A small-molecule ligand and the protein it binds are described below.
Small molecule (SMILES): O=C(O)COP(=O)(O)O

Sequence of chain 1.A:
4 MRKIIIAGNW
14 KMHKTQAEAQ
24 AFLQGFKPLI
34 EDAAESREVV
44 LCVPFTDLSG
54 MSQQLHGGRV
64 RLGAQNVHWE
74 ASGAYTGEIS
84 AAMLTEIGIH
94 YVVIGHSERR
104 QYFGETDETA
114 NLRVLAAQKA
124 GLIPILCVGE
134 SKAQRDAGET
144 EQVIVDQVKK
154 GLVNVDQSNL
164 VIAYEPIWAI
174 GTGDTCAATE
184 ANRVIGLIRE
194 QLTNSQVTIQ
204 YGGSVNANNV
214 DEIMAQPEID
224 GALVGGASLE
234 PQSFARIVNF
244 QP

Binding-site contacts:
Ligand atom C1 contacts residue HIS99 of chain 1.A at 3.4 Å.
Ligand atom O1 contacts residue LYS14 of chain 1.A at 3.9 Å.
Ligand atom C2 contacts residue LEU226 of chain 1.A at 4.0 Å (hydrophobic).
Ligand atom O3P contacts residue SER207 of chain 1.A at 2.7 Å (h-bond).
Ligand atom O4P contacts residue GLY229 of chain 1.A at 2.9 Å (h-bond).
Ligand atom O1 contacts residue HIS99 of chain 1.A at 3.1 Å (h-bond).
Ligand atom P contacts residue GLY229 of chain 1.A at 3.8 Å.
Ligand atom P contacts residue GLY228 of chain 1.A at 3.6 Å.
Ligand atom O1 contacts residue GLU168 of chain 1.A at 2.8 Å (salt-bridge).
Ligand atom O1 contacts residue ASN12 of chain 1.A at 3.3 Å (h-bond).
Ligand atom O2 contacts residue ILE173 of chain 1.A at 3.2 Å.
Ligand atom O2 contacts residue LYS14 of chain 1.A at 2.8 Å (salt-bridge).
Ligand atom O1P contacts residue ILE173 of chain 1.A at 4.0 Å.
Ligand atom C1 contacts residue LYS14 of chain 1.A at 3.5 Å.
Ligand atom O2P contacts residue VAL227 of chain 1.A at 3.9 Å.
Ligand atom C2 contacts residue LYS14 of chain 1.A at 4.0 Å.
Ligand atom O2P contacts residue GLY229 of chain 1.A at 3.7 Å.
Ligand atom O4P contacts residue GLY174 of chain 1.A at 3.8 Å.
Ligand atom P contacts residue SER207 of chain 1.A at 3.7 Å.
Ligand atom O2P contacts residue SER207 of chain 1.A at 3.4 Å (h-bond).
Ligand atom O1P contacts residue LYS14 of chain 1.A at 3.2 Å (salt-bridge).
Ligand atom O3P contacts residue ALA172 of chain 1.A at 3.6 Å.
Ligand atom O3P contacts residue GLY206 of chain 1.A at 3.6 Å.
Ligand atom C2 contacts residue GLY206 of chain 1.A at 4.3 Å.
Ligand atom O1 contacts residue LEU226 of chain 1.A at 3.8 Å.
Ligand atom O2P contacts residue GLY228 of chain 1.A at 2.7 Å (h-bond).
Ligand atom C2 contacts residue VAL227 of chain 1.A at 4.3 Å (hydrophobic).
Ligand atom C1 contacts residue ASN12 of chain 1.A at 4.1 Å.
Ligand atom C1 contacts residue ILE173 of chain 1.A at 4.2 Å (hydrophobic).
Ligand atom O2 contacts residue GLU168 of chain 1.A at 3.7 Å.
Ligand atom C2 contacts residue GLY228 of chain 1.A at 3.4 Å.
Ligand atom O3P contacts residue GLY174 of chain 1.A at 2.8 Å (h-bond).
Ligand atom C2 contacts residue GLU168 of chain 1.A at 3.5 Å.
Ligand atom O2P contacts residue VAL208 of chain 1.A at 4.1 Å.
Ligand atom O3P contacts residue ILE173 of chain 1.A at 3.5 Å.
Ligand atom O1P contacts residue GLY228 of chain 1.A at 3.4 Å.
Ligand atom O2 contacts residue HIS99 of chain 1.A at 2.8 Å (h-bond).
Ligand atom P contacts residue GLY174 of chain 1.A at 3.8 Å.
Ligand atom O4P contacts residue GLY228 of chain 1.A at 3.6 Å.
Ligand atom C1 contacts residue GLU168 of chain 1.A at 3.1 Å.